Sequence of chain 2.A:
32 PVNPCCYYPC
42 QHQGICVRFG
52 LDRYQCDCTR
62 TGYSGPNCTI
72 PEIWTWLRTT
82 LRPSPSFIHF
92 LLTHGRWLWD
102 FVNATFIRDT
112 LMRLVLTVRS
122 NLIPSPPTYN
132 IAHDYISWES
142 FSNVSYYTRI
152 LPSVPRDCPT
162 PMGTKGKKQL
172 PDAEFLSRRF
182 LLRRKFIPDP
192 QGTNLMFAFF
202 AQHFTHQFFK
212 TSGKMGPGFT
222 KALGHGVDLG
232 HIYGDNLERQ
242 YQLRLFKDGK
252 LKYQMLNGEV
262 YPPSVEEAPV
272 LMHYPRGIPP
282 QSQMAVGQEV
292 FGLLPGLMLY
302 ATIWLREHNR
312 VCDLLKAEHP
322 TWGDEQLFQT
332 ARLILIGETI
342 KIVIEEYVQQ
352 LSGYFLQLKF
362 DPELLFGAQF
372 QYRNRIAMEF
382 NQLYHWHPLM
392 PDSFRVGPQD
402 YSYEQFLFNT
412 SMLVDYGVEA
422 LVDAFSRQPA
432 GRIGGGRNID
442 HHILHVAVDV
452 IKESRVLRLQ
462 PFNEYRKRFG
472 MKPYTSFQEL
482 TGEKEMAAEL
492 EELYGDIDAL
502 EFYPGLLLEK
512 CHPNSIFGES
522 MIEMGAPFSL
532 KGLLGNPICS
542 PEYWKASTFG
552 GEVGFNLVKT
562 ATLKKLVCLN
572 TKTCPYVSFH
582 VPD

A protein and the small-molecule ligand that binds it are described below.
Small molecule (SMILES): CC(=O)N[C@H]1[C@H](O[C@H]2[C@H](O)[C@@H](NC(C)=O)CO[C@@H]2CO)O[C@H](CO)[C@@H](O)[C@@H]1O

Binding-site contacts:
Ligand atom O6 contacts residue TYR402 of chain 2.A at 3.3 Å (h-bond).
Ligand atom C6 contacts residue TYR402 of chain 2.A at 4.0 Å (hydrophobic).
Ligand atom C1 contacts residue TYR402 of chain 2.A at 4.3 Å (hydrophobic).
Ligand atom C8 contacts residue ASN410 of chain 2.A at 3.5 Å.
Ligand atom C7 contacts residue GLN406 of chain 2.A at 3.6 Å.
Ligand atom O5 contacts residue ASN410 of chain 2.A at 2.4 Å (h-bond).
Ligand atom O6 contacts residue GLN406 of chain 2.A at 3.5 Å (h-bond).
Ligand atom C8 contacts residue GLN406 of chain 2.A at 3.8 Å.
Ligand atom C3 contacts residue ASN410 of chain 2.A at 4.0 Å.
Ligand atom N2 contacts residue ASN410 of chain 2.A at 3.1 Å (h-bond).
Ligand atom C5 contacts residue ASN410 of chain 2.A at 3.6 Å.
Ligand atom C2 contacts residue GLN406 of chain 2.A at 4.2 Å.
Ligand atom O7 contacts residue GLU405 of chain 2.A at 4.3 Å.
Ligand atom O7 contacts residue GLN406 of chain 2.A at 3.5 Å.
Ligand atom C6 contacts residue MET413 of chain 2.A at 4.4 Å (hydrophobic).
Ligand atom O7 contacts residue ASN410 of chain 2.A at 4.0 Å.
Ligand atom C4 contacts residue ASN410 of chain 2.A at 4.3 Å.
Ligand atom C1 contacts residue GLN406 of chain 2.A at 3.8 Å.
Ligand atom C1 contacts residue MET413 of chain 2.A at 4.3 Å (hydrophobic).
Ligand atom C7 contacts residue ASN410 of chain 2.A at 3.3 Å.
Ligand atom O5 contacts residue MET413 of chain 2.A at 3.8 Å.
Ligand atom O5 contacts residue TYR402 of chain 2.A at 4.0 Å.
Ligand atom C6 contacts residue ASP416 of chain 2.A at 4.3 Å.
Ligand atom C1 contacts residue ASN410 of chain 2.A at 1.4 Å.
Ligand atom O6 contacts residue TYR417 of chain 2.A at 3.7 Å.
Ligand atom C2 contacts residue ASN410 of chain 2.A at 2.6 Å.
Ligand atom O6 contacts residue MET413 of chain 2.A at 4.0 Å.
Ligand atom N2 contacts residue GLN406 of chain 2.A at 4.3 Å.
Ligand atom C5 contacts residue TYR402 of chain 2.A at 4.0 Å (hydrophobic).